Binding-site contacts:
Ligand atom O6 contacts residue TRP239 of chain 1.A at 3.4 Å.
Ligand atom O5 contacts residue TRP273 of chain 1.A at 4.0 Å.
Ligand atom C2 contacts residue GLU143 of chain 1.A at 3.4 Å.
Ligand atom C6 contacts residue ASN89 of chain 1.A at 3.7 Å.
Ligand atom O2 contacts residue GLU143 of chain 1.A at 2.6 Å (salt-bridge).
Ligand atom O2 contacts residue TRP11 of chain 1.A at 3.1 Å (h-bond).
Ligand atom C3 contacts residue TRP11 of chain 1.A at 4.0 Å (hydrophobic).
Ligand atom O3 contacts residue TRP239 of chain 1.A at 3.8 Å.
Ligand atom C6 contacts residue TRP11 of chain 1.A at 4.0 Å (hydrophobic).
Ligand atom O5 contacts residue TRP11 of chain 1.A at 3.2 Å (h-bond).
Ligand atom C1 contacts residue TYR195 of chain 1.A at 3.6 Å (hydrophobic).
Ligand atom O1 contacts residue GLU143 of chain 1.A at 2.5 Å (salt-bridge).
Ligand atom C3 contacts residue TRP273 of chain 1.A at 3.8 Å (hydrophobic).
Ligand atom O6 contacts residue ARG96 of chain 1.A at 3.2 Å (salt-bridge).
Ligand atom O6 contacts residue TRP11 of chain 1.A at 3.5 Å.
Ligand atom C1 contacts residue GLU143 of chain 1.A at 3.6 Å.
Ligand atom C3 contacts residue TRP239 of chain 1.A at 3.4 Å (hydrophobic).
Ligand atom C6 contacts residue TRP273 of chain 1.A at 3.6 Å (hydrophobic).
Ligand atom C1 contacts residue TRP11 of chain 1.A at 3.9 Å (hydrophobic).
Ligand atom C1 contacts residue TRP273 of chain 1.A at 3.9 Å (hydrophobic).
Ligand atom O5 contacts residue TYR195 of chain 1.A at 2.8 Å (h-bond).
Ligand atom O6 contacts residue ASN89 of chain 1.A at 3.1 Å (h-bond).
Ligand atom O4 contacts residue TRP11 of chain 1.A at 3.7 Å.
Ligand atom O3 contacts residue ARG96 of chain 1.A at 2.9 Å (salt-bridge).
Ligand atom C2 contacts residue ARG96 of chain 1.A at 3.9 Å.
Ligand atom C6 contacts residue TYR195 of chain 1.A at 3.6 Å (hydrophobic).
Ligand atom C1 contacts residue TRP239 of chain 1.A at 3.7 Å (hydrophobic).
Ligand atom O4 contacts residue TRP273 of chain 1.A at 3.9 Å.
Ligand atom O1 contacts residue SER193 of chain 1.A at 3.7 Å.
Ligand atom O1 contacts residue TYR195 of chain 1.A at 3.5 Å.
Ligand atom C5 contacts residue TRP273 of chain 1.A at 3.4 Å (hydrophobic).
Ligand atom C5 contacts residue TYR195 of chain 1.A at 3.6 Å (hydrophobic).
Ligand atom O6 contacts residue ASN237 of chain 1.A at 2.9 Å (h-bond).
Ligand atom C3 contacts residue ARG96 of chain 1.A at 4.0 Å.
Ligand atom O2 contacts residue ARG96 of chain 1.A at 3.8 Å.
Ligand atom C2 contacts residue TRP239 of chain 1.A at 3.8 Å (hydrophobic).
Ligand atom O4 contacts residue TRP239 of chain 1.A at 3.9 Å.
Ligand atom O3 contacts residue TRP11 of chain 1.A at 3.6 Å.
Ligand atom C6 contacts residue TYR291 of chain 1.A at 3.3 Å (hydrophobic).
Ligand atom O6 contacts residue TYR291 of chain 1.A at 3.0 Å (h-bond).

Sequence of chain 1.A:
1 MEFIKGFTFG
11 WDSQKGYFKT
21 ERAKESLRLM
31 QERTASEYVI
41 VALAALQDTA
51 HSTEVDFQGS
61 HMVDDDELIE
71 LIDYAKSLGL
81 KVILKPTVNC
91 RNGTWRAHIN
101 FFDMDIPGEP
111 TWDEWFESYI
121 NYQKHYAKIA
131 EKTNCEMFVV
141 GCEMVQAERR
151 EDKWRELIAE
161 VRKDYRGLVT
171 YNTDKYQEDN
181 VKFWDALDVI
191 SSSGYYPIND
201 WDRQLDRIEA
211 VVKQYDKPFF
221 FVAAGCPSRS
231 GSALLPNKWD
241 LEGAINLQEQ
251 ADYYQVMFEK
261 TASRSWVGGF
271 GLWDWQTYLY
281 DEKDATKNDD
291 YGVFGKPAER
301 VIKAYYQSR

This protein binds this small molecule.
Small molecule (SMILES): OC[C@H]1O[C@@H](O[C@H]2[C@H](O)[C@H](O)[C@H](O)O[C@@H]2CO)[C@@H](O)[C@@H](O)[C@@H]1O